The protein below binds the small molecule below.
Small molecule (SMILES): CC(=O)N[C@@H]1[C@@H](O)[C@H](O)[C@@H](CO)O[C@H]1O

Binding-site contacts:
Ligand atom C1 contacts residue GLY126 of chain 51.F at 3.4 Å.
Ligand atom C8 contacts residue PRO179 of chain 51.F at 4.4 Å (hydrophobic).
Ligand atom C5 contacts residue GLU127 of chain 51.F at 3.6 Å.
Ligand atom C3 contacts residue GLU127 of chain 51.F at 3.6 Å.
Ligand atom C4 contacts residue GLU127 of chain 51.F at 3.6 Å.
Ligand atom C4 contacts residue ASN156 of chain 51.F at 4.2 Å.
Ligand atom C1 contacts residue ASN156 of chain 51.F at 1.4 Å.
Ligand atom C8 contacts residue ASN156 of chain 51.F at 4.2 Å.
Ligand atom C6 contacts residue GLU127 of chain 51.F at 3.8 Å.
Ligand atom C5 contacts residue ASN156 of chain 51.F at 3.7 Å.
Ligand atom C2 contacts residue ASN156 of chain 51.F at 2.3 Å.
Ligand atom C6 contacts residue LYS128 of chain 51.F at 4.3 Å.
Ligand atom O5 contacts residue GLY126 of chain 51.F at 3.7 Å.
Ligand atom N2 contacts residue ASN156 of chain 51.F at 2.5 Å (h-bond).
Ligand atom C5 contacts residue GLY126 of chain 51.F at 4.0 Å.
Ligand atom O5 contacts residue ASN156 of chain 51.F at 2.5 Å (h-bond).
Ligand atom O3 contacts residue GLU127 of chain 51.F at 4.2 Å.
Ligand atom C3 contacts residue ASN156 of chain 51.F at 3.6 Å.
Ligand atom O7 contacts residue ASN156 of chain 51.F at 3.2 Å (h-bond).
Ligand atom C7 contacts residue ASN156 of chain 51.F at 3.3 Å.
Ligand atom O4 contacts residue GLU127 of chain 51.F at 3.1 Å (salt-bridge).

Sequence of chain 51.F:
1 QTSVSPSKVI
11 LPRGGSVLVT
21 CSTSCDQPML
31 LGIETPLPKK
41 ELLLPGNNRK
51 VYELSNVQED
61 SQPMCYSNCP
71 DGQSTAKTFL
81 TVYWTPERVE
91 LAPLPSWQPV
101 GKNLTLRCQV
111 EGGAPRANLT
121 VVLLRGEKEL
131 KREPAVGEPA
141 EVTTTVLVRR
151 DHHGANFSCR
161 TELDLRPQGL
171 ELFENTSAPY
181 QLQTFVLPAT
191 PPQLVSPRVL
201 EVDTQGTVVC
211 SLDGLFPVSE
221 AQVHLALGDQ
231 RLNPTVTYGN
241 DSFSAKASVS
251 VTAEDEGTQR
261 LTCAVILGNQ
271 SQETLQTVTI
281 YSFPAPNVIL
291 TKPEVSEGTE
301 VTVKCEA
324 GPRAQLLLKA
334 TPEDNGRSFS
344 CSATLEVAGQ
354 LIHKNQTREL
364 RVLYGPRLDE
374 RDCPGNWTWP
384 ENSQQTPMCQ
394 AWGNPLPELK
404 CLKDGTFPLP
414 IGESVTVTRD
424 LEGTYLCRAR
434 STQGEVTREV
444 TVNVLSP